Sequence of chain 7.A:
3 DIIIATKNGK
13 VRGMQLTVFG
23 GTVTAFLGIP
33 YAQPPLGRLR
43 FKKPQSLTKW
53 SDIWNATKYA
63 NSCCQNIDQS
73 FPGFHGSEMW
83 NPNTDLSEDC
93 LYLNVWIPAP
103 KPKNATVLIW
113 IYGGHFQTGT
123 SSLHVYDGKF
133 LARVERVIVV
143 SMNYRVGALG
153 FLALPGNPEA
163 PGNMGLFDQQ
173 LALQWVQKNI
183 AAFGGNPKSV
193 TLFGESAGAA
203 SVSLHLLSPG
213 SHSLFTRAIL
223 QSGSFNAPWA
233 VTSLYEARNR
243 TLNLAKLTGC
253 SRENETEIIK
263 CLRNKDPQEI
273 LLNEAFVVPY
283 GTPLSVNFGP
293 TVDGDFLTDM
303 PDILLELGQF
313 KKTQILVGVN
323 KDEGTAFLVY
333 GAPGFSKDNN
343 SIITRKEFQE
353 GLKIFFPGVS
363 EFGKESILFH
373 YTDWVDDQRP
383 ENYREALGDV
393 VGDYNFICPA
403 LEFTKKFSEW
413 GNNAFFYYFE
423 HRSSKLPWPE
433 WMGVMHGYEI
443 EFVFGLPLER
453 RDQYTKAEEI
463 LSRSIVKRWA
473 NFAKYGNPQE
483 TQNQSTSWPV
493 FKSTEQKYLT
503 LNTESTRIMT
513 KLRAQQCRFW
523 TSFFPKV

Binding-site contacts:
Ligand atom O6 contacts residue ASN188 of chain 7.A at 3.3 Å (h-bond).
Ligand atom C6 contacts residue LYS190 of chain 7.A at 4.4 Å.
Ligand atom N2 contacts residue ASN106 of chain 7.A at 3.0 Å (h-bond).
Ligand atom C3 contacts residue SER191 of chain 7.A at 4.1 Å.
Ligand atom C7 contacts residue ASN106 of chain 7.A at 3.3 Å.
Ligand atom O5 contacts residue ASN188 of chain 7.A at 3.4 Å (h-bond).
Ligand atom C8 contacts residue ASN106 of chain 7.A at 3.1 Å.
Ligand atom O5 contacts residue ASN106 of chain 7.A at 2.5 Å (h-bond).
Ligand atom C1 contacts residue ASN188 of chain 7.A at 3.7 Å.
Ligand atom C1 contacts residue ASN188 of chain 7.A at 3.7 Å.
Ligand atom C5 contacts residue ASN188 of chain 7.A at 3.8 Å.
Ligand atom C2 contacts residue ASN106 of chain 7.A at 2.5 Å.
Ligand atom C5 contacts residue LYS190 of chain 7.A at 3.9 Å.
Ligand atom O7 contacts residue ASN106 of chain 7.A at 4.4 Å.
Ligand atom C2 contacts residue ASN188 of chain 7.A at 4.2 Å.
Ligand atom C6 contacts residue ASN188 of chain 7.A at 3.9 Å.
Ligand atom C1 contacts residue LYS190 of chain 7.A at 4.5 Å.
Ligand atom C4 contacts residue LYS190 of chain 7.A at 3.9 Å.
Ligand atom O3 contacts residue ARG219 of chain 7.A at 4.1 Å.
Ligand atom O3 contacts residue LYS476 of chain 7.A at 4.3 Å.
Ligand atom C3 contacts residue LYS190 of chain 7.A at 3.7 Å.
Ligand atom O4 contacts residue LYS190 of chain 7.A at 3.8 Å.
Ligand atom C3 contacts residue ASN106 of chain 7.A at 3.9 Å.
Ligand atom O3 contacts residue SER191 of chain 7.A at 3.9 Å.
Ligand atom C4 contacts residue ASN106 of chain 7.A at 4.4 Å.
Ligand atom O3 contacts residue LYS190 of chain 7.A at 4.2 Å.
Ligand atom O2 contacts residue ASN188 of chain 7.A at 3.8 Å.
Ligand atom C1 contacts residue ASN106 of chain 7.A at 1.5 Å.
Ligand atom C5 contacts residue ASN106 of chain 7.A at 3.8 Å.

A protein and the small-molecule ligand that binds it are described below.
Small molecule (SMILES): CC(=O)N[C@H]1CO[C@H](CO[C@H]2O[C@@H](C)[C@@H](O)[C@@H](O)[C@@H]2O)[C@@H](O)[C@@H]1O